Binding-site contacts:
Ligand atom O7 contacts residue ASN601 of chain 1.F at 3.4 Å (h-bond).
Ligand atom O5 contacts residue ASN601 of chain 1.F at 2.4 Å (h-bond).
Ligand atom C8 contacts residue ASN601 of chain 1.F at 4.5 Å.
Ligand atom C7 contacts residue ASN601 of chain 1.F at 3.3 Å.
Ligand atom C5 contacts residue ASN601 of chain 1.F at 3.7 Å.
Ligand atom C3 contacts residue ASN601 of chain 1.F at 3.8 Å.
Ligand atom N2 contacts residue ASN601 of chain 1.F at 2.9 Å (h-bond).
Ligand atom C1 contacts residue ASN601 of chain 1.F at 1.5 Å.
Ligand atom C4 contacts residue ASN601 of chain 1.F at 4.3 Å.
Ligand atom O6 contacts residue ASN601 of chain 1.F at 4.4 Å.
Ligand atom C2 contacts residue ASN601 of chain 1.F at 2.5 Å.

Sequence of chain 1.F:
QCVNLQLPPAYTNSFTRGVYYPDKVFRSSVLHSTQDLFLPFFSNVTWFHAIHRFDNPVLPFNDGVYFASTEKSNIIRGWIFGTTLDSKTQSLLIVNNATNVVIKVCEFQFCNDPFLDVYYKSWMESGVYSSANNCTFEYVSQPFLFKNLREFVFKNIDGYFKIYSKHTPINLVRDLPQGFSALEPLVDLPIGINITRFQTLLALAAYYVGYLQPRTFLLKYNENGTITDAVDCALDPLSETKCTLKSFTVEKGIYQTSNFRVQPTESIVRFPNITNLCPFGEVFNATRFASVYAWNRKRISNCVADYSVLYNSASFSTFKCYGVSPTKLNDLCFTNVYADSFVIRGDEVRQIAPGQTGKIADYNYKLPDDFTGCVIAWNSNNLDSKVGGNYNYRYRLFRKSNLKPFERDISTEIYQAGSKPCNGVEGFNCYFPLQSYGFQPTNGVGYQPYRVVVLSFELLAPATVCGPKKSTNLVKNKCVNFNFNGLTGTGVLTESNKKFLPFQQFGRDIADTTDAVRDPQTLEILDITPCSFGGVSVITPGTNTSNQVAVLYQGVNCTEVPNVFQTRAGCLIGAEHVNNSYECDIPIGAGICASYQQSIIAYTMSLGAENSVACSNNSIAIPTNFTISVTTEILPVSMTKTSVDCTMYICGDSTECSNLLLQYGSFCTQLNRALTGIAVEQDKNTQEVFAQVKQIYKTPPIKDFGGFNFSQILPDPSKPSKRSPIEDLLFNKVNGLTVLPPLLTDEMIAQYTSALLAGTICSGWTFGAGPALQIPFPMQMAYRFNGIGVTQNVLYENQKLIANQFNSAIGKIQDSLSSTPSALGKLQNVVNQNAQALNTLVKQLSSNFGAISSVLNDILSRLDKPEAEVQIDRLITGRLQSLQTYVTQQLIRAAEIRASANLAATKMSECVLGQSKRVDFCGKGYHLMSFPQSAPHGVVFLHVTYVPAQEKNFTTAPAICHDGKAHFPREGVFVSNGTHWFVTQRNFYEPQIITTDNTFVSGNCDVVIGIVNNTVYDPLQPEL

The small molecule below binds the protein below.
Small molecule (SMILES): CC(=O)N[C@@H]1[C@@H](O)[C@H](O)[C@@H](CO)O[C@H]1O